Sequence of chain 27.D:
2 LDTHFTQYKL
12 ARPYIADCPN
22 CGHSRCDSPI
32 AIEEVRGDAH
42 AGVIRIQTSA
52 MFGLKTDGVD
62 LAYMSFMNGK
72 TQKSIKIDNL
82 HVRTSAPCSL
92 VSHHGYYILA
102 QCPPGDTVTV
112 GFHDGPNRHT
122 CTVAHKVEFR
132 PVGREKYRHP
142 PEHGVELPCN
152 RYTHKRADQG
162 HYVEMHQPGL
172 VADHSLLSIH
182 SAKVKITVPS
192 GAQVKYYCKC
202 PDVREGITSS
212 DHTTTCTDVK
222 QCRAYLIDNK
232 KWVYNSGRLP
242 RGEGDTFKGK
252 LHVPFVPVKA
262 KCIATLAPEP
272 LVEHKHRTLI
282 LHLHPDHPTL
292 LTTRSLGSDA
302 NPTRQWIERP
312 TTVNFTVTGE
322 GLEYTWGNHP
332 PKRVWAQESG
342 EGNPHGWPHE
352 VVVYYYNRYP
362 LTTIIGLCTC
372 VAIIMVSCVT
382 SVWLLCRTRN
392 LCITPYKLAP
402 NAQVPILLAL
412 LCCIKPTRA

This small molecule binds to this protein.
Small molecule (SMILES): O=C(O)[C@@H]1O[C@H](O[C@H]2[C@@H](OS(=O)(=O)O)O[C@@H](O)[C@H](NS(=O)(=O)O)[C@H]2O)[C@@H](OS(=O)(=O)O)[C@H](O)[C@@H]1O

Binding-site contacts:
Ligand atom O4 contacts residue LYS156 of chain 27.D at 3.5 Å.
Ligand atom C6 contacts residue HIS155 of chain 27.D at 3.4 Å.
Ligand atom O4 contacts residue HIS155 of chain 27.D at 3.5 Å (h-bond).
Ligand atom O6A contacts residue LEU62 of chain 27.D at 3.4 Å.
Ligand atom O6B contacts residue LYS156 of chain 27.D at 3.3 Å.
Ligand atom O6A contacts residue HIS155 of chain 27.D at 3.8 Å.
Ligand atom C5 contacts residue HIS155 of chain 27.D at 4.0 Å.
Ligand atom OAH contacts residue LEU2 of chain 27.D at 2.8 Å (h-bond).
Ligand atom C6 contacts residue HIS94 of chain 27.D at 3.9 Å.
Ligand atom OAH contacts residue ARG157 of chain 27.D at 3.1 Å (salt-bridge).
Ligand atom SAG contacts residue ARG157 of chain 27.D at 3.6 Å (salt-bridge).
Ligand atom C6 contacts residue SER93 of chain 27.D at 4.0 Å.
Ligand atom O5 contacts residue HIS155 of chain 27.D at 3.6 Å.
Ligand atom O6A contacts residue SER93 of chain 27.D at 3.2 Å.
Ligand atom C2 contacts residue ALA158 of chain 27.D at 3.7 Å (hydrophobic).
Ligand atom C4 contacts residue LYS156 of chain 27.D at 4.0 Å.
Ligand atom OAH contacts residue THR4 of chain 27.D at 3.7 Å.
Ligand atom OAH contacts residue ASP3 of chain 27.D at 4.0 Å.
Ligand atom C3 contacts residue ARG157 of chain 27.D at 3.7 Å.
Ligand atom O5 contacts residue ARG157 of chain 27.D at 3.8 Å.
Ligand atom O3 contacts residue LYS156 of chain 27.D at 3.0 Å.
Ligand atom SAG contacts residue THR4 of chain 27.D at 3.9 Å.
Ligand atom O6B contacts residue LEU62 of chain 27.D at 4.0 Å.
Ligand atom C3 contacts residue LYS156 of chain 27.D at 4.0 Å.
Ligand atom OAF contacts residue ALA158 of chain 27.D at 3.3 Å.
Ligand atom OAF contacts residue THR4 of chain 27.D at 2.9 Å (h-bond).
Ligand atom O6B contacts residue HIS94 of chain 27.D at 4.0 Å.
Ligand atom C3 contacts residue ALA158 of chain 27.D at 4.0 Å (hydrophobic).
Ligand atom O6A contacts residue HIS94 of chain 27.D at 3.2 Å (h-bond).
Ligand atom O6B contacts residue HIS155 of chain 27.D at 3.3 Å (h-bond).
Ligand atom C5 contacts residue LEU62 of chain 27.D at 3.8 Å (hydrophobic).
Ligand atom O3 contacts residue ALA158 of chain 27.D at 3.0 Å (h-bond).
Ligand atom O3 contacts residue ARG157 of chain 27.D at 3.3 Å (salt-bridge).
Ligand atom O5 contacts residue LYS156 of chain 27.D at 3.4 Å.
Ligand atom O6B contacts residue ARG157 of chain 27.D at 3.3 Å (salt-bridge).
Ligand atom C6 contacts residue LEU62 of chain 27.D at 3.5 Å (hydrophobic).
Ligand atom O4 contacts residue SER93 of chain 27.D at 3.0 Å (h-bond).
Ligand atom OBI contacts residue LYS156 of chain 27.D at 4.0 Å.
Ligand atom O5B contacts residue LYS156 of chain 27.D at 3.3 Å.
Ligand atom OAF contacts residue ARG157 of chain 27.D at 2.8 Å (salt-bridge).